This protein binds this small molecule.
Small molecule (SMILES): Cc1cn([C@H]2C[C@H](O[P](=O)(O)OC[C@H]3O[C@@H](n4cc(C)c(=O)[nH]c4=O)C[C@@H]3O[P](=O)(O)OC[C@H]3O[C@@H](n4cnc5c(=O)nc(N)[nH]c54)C[C@@H]3O[P](=O)(O)OC[C@H]3O[C@@H](n4cnc5c(N)ncnc54)C[C@@H]3O[P](=O)(O)OC[C@H]3O[C@@H](n4cnc5c(=O)nc(N)[nH]c54)C[C@@H]3O[P](=O)(O)OC[C@H]3O[C@@H](n4ccc(N)nc4=O)C[C@@H]3O[P](=O)(O)OC[C@H]3O[C@@H](n4cnc5c(=O)nc(N)[nH]c54)C[C@@H]3O[P](=O)(O)OC[C@H]3O[C@@H](n4cc(C)c(=O)[nH]c4=O)C[C@@H]3O[P](=O)(O)OC[C@H]3O[C@@H](n4cc(C)c(=O)[nH]c4=O)C[C@@H]3O)[C@@H](COP(=O)=O)O2)c(=O)[nH]c1=O

Sequence of chain 1.A:
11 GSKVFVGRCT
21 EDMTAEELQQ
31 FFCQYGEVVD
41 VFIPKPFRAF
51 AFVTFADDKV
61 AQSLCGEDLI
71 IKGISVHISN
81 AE

Binding-site contacts:
Ligand atom O6 contacts residue DC7 of chain 2.B at 3.0 Å (h-bond).
Ligand atom O4' contacts residue PHE15 of chain 1.A at 3.3 Å.
Ligand atom O4 contacts residue ARG18 of chain 1.A at 2.7 Å (salt-bridge).
Ligand atom N7 contacts residue DG8 of chain 2.B at 2.9 Å (h-bond).
Ligand atom N3 contacts residue DA5 of chain 2.B at 2.9 Å (h-bond).
Ligand atom C2 contacts residue GLU82 of chain 1.A at 3.1 Å.
Ligand atom O2 contacts residue DA5 of chain 2.B at 2.9 Å.
Ligand atom N1 contacts residue GLU82 of chain 1.A at 2.6 Å (salt-bridge).
Ligand atom C5 contacts residue DT9 of chain 2.B at 3.2 Å.
Ligand atom N7 contacts residue LYS13 of chain 1.A at 2.9 Å (salt-bridge).
Ligand atom N1 contacts residue DC7 of chain 2.B at 3.0 Å (h-bond).
Ligand atom O2 contacts residue PHE52 of chain 1.A at 3.3 Å.
Ligand atom N2 contacts residue DC7 of chain 2.B at 2.8 Å (h-bond).
Ligand atom C2 contacts residue PO41 of chain 1.C at 3.0 Å.
Ligand atom N3 contacts residue ILE43 of chain 2.A at 2.8 Å (h-bond).
Ligand atom O5' contacts residue ARG48 of chain 1.A at 2.6 Å (salt-bridge).
Ligand atom O2 contacts residue DG4 of chain 2.B at 3.3 Å.
Ligand atom O2 contacts residue PO41 of chain 1.C at 2.5 Å (h-bond).
Ligand atom C2' contacts residue DT9 of chain 2.B at 3.3 Å.
Ligand atom O4 contacts residue ILE43 of chain 2.A at 2.9 Å (h-bond).
Ligand atom N7 contacts residue DT9 of chain 2.B at 3.3 Å.
Ligand atom O2 contacts residue DG6 of chain 2.B at 2.8 Å (h-bond).
Ligand atom N2 contacts residue GLU82 of chain 1.A at 2.7 Å (salt-bridge).
Ligand atom N3 contacts residue PO41 of chain 1.C at 2.7 Å (h-bond).
Ligand atom C4 contacts residue PHE52 of chain 1.A at 3.3 Å (hydrophobic).
Ligand atom N6 contacts residue DG8 of chain 2.B at 2.9 Å (h-bond).
Ligand atom C8 contacts residue DT9 of chain 2.B at 2.9 Å.
Ligand atom C2 contacts residue DA5 of chain 2.B at 3.3 Å.
Ligand atom N4 contacts residue DG6 of chain 2.B at 3.0 Å (h-bond).
Ligand atom O4' contacts residue DA5 of chain 2.B at 3.2 Å.
Ligand atom N2 contacts residue DA5 of chain 2.B at 2.9 Å (h-bond).
Ligand atom N3 contacts residue ASN80 of chain 1.A at 3.0 Å (h-bond).
Ligand atom C5' contacts residue DT9 of chain 2.B at 3.2 Å.
Ligand atom O4' contacts residue DA5 of chain 2.B at 3.0 Å (h-bond).
Ligand atom OP2 contacts residue LYS13 of chain 2.A at 2.9 Å (salt-bridge).
Ligand atom O6 contacts residue LYS13 of chain 1.A at 3.1 Å.
Ligand atom C6 contacts residue DT9 of chain 2.B at 3.2 Å.
Ligand atom O4 contacts residue SER79 of chain 1.A at 3.2 Å (h-bond).
Ligand atom N3 contacts residue DG6 of chain 2.B at 3.0 Å (h-bond).
Ligand atom O2 contacts residue GLU82 of chain 1.A at 3.0 Å (salt-bridge).

Sequence of chain 2.A:
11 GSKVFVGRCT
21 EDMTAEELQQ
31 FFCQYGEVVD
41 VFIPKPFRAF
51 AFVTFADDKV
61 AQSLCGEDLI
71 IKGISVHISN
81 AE